Sequence of chain 1.B:
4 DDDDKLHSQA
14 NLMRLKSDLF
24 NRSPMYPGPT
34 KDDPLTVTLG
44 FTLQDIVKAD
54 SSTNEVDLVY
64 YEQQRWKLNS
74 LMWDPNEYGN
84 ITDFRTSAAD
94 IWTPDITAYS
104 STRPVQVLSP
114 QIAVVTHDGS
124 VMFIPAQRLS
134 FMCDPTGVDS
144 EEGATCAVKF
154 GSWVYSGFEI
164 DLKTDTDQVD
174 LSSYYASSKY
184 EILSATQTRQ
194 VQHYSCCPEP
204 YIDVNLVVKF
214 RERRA

The small molecule below binds the protein below.
Small molecule (SMILES): CC1=C([C@@H]2C[C@H](C)C(=O)O2)CC[C@]23CCCN=C2CC/C=C(\C)[C@@H]2O[C@@H](CC[C@H](O)/C(C)=C/[C@@H]13)C[C@H]2C

Sequence of chain 1.C:
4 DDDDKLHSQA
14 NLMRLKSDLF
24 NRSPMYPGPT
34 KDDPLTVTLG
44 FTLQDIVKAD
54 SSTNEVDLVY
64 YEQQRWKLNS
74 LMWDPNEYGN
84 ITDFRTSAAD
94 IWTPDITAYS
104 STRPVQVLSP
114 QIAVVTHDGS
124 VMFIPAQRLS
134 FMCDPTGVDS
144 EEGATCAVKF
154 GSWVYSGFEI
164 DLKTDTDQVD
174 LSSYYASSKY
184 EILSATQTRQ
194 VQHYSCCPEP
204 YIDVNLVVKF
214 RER

Binding-site contacts:
Ligand atom C35 contacts residue TRP156 of chain 1.C at 3.6 Å (hydrophobic).
Ligand atom O6 contacts residue LYS152 of chain 1.C at 3.2 Å (salt-bridge).
Ligand atom C18 contacts residue CYS199 of chain 1.C at 3.5 Å (hydrophobic).
Ligand atom C47 contacts residue TYR204 of chain 1.C at 3.1 Å (hydrophobic).
Ligand atom O1 contacts residue TYR197 of chain 1.C at 3.4 Å (h-bond).
Ligand atom C13 contacts residue TYR64 of chain 1.B at 3.8 Å (hydrophobic).
Ligand atom C8 contacts residue TYR197 of chain 1.C at 4.0 Å (hydrophobic).
Ligand atom C34 contacts residue TRP156 of chain 1.C at 3.3 Å (hydrophobic).
Ligand atom C33 contacts residue TRP156 of chain 1.C at 3.6 Å (hydrophobic).
Ligand atom C3 contacts residue TYR64 of chain 1.B at 3.2 Å (hydrophobic).
Ligand atom N31 contacts residue TRP156 of chain 1.C at 2.8 Å (h-bond).
Ligand atom C10 contacts residue TRP156 of chain 1.C at 3.6 Å (hydrophobic).
Ligand atom C30 contacts residue TYR204 of chain 1.C at 3.8 Å (hydrophobic).
Ligand atom C8 contacts residue TYR64 of chain 1.B at 3.9 Å (hydrophobic).
Ligand atom C30 contacts residue TRP156 of chain 1.C at 3.2 Å (hydrophobic).
Ligand atom C28 contacts residue TYR197 of chain 1.C at 3.4 Å (hydrophobic).
Ligand atom C7 contacts residue TYR102 of chain 1.C at 3.3 Å (hydrophobic).
Ligand atom C13 contacts residue TYR197 of chain 1.C at 3.9 Å (hydrophobic).
Ligand atom C46 contacts residue TYR102 of chain 1.C at 3.7 Å (hydrophobic).
Ligand atom C38 contacts residue VAL157 of chain 1.C at 3.6 Å (hydrophobic).
Ligand atom C38 contacts residue TRP156 of chain 1.C at 3.5 Å (hydrophobic).
Ligand atom C35 contacts residue ILE127 of chain 1.B at 3.7 Å (hydrophobic).
Ligand atom C46 contacts residue SER155 of chain 1.C at 3.9 Å.
Ligand atom C7 contacts residue GLN47 of chain 1.B at 3.2 Å.
Ligand atom C32 contacts residue TRP156 of chain 1.C at 3.8 Å (hydrophobic).
Ligand atom C49 contacts residue VAL117 of chain 1.B at 3.7 Å (hydrophobic).
Ligand atom C9 contacts residue TYR64 of chain 1.B at 3.8 Å (hydrophobic).
Ligand atom C3 contacts residue SER176 of chain 1.B at 3.9 Å.
Ligand atom C9 contacts residue TYR102 of chain 1.C at 3.6 Å (hydrophobic).
Ligand atom C37 contacts residue ILE127 of chain 1.B at 3.7 Å (hydrophobic).
Ligand atom C9 contacts residue TYR197 of chain 1.C at 3.9 Å (hydrophobic).
Ligand atom C14 contacts residue TYR197 of chain 1.C at 4.0 Å (hydrophobic).
Ligand atom O20 contacts residue CYS199 of chain 1.C at 3.4 Å (h-bond).
Ligand atom C21 contacts residue CYS200 of chain 1.C at 3.7 Å (hydrophobic).
Ligand atom C17 contacts residue CYS199 of chain 1.C at 3.5 Å (hydrophobic).
Ligand atom C36 contacts residue TRP156 of chain 1.C at 3.7 Å (hydrophobic).
Ligand atom C21 contacts residue CYS199 of chain 1.C at 3.5 Å (hydrophobic).
Ligand atom C30 contacts residue SER155 of chain 1.C at 3.8 Å.
Ligand atom O43 contacts residue ILE127 of chain 1.B at 3.6 Å.
Ligand atom C36 contacts residue ILE127 of chain 1.B at 3.6 Å (hydrophobic).